A small-molecule ligand and the protein it binds are described below.
Small molecule (SMILES): CC(=O)N[C@@H]1[C@@H](O)[C@H](O)[C@@H](CO)O[C@H]1O

Binding-site contacts:
Ligand atom C8 contacts residue TRP391 of chain 1.U at 4.1 Å (hydrophobic).
Ligand atom C7 contacts residue PHE315 of chain 1.U at 3.8 Å (hydrophobic).
Ligand atom C8 contacts residue TYR276 of chain 1.U at 4.2 Å (hydrophobic).
Ligand atom C7 contacts residue SER347 of chain 1.U at 4.3 Å.
Ligand atom C1 contacts residue ASN348 of chain 1.U at 1.5 Å.
Ligand atom C8 contacts residue VAL319 of chain 1.U at 4.5 Å (hydrophobic).
Ligand atom C7 contacts residue ASN348 of chain 1.U at 3.5 Å.
Ligand atom C1 contacts residue THR317 of chain 1.U at 3.9 Å.
Ligand atom O5 contacts residue ASN348 of chain 1.U at 2.5 Å (h-bond).
Ligand atom C7 contacts residue TYR276 of chain 1.U at 4.1 Å (hydrophobic).
Ligand atom C4 contacts residue ASN348 of chain 1.U at 4.3 Å.
Ligand atom N2 contacts residue THR317 of chain 1.U at 4.5 Å.
Ligand atom N2 contacts residue PHE315 of chain 1.U at 3.7 Å.
Ligand atom C3 contacts residue ASN348 of chain 1.U at 3.9 Å.
Ligand atom C2 contacts residue ASN348 of chain 1.U at 2.6 Å.
Ligand atom N2 contacts residue ASN348 of chain 1.U at 3.0 Å (h-bond).
Ligand atom C8 contacts residue SER347 of chain 1.U at 3.7 Å.
Ligand atom C5 contacts residue ASN348 of chain 1.U at 3.7 Å.
Ligand atom C8 contacts residue ASN348 of chain 1.U at 4.3 Å.
Ligand atom C8 contacts residue PHE315 of chain 1.U at 3.2 Å (hydrophobic).
Ligand atom O7 contacts residue ASN348 of chain 1.U at 3.9 Å.
Ligand atom O7 contacts residue TYR276 of chain 1.U at 3.2 Å (h-bond).

Sequence of chain 1.U:
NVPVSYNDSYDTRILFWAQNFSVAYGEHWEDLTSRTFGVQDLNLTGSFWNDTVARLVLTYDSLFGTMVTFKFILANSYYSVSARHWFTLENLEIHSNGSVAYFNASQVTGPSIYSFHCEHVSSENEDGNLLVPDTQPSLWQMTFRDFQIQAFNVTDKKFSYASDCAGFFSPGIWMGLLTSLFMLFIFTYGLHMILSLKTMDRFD